Binding-site contacts:
Ligand atom C16 contacts residue LEU48 of chain 1.E at 3.9 Å (hydrophobic).
Ligand atom C23 contacts residue TRP90 of chain 1.F at 3.5 Å (hydrophobic).
Ligand atom C24 contacts residue HIS60 of chain 1.F at 3.5 Å.
Ligand atom CL01 contacts residue LEU23 of chain 1.F at 3.6 Å.
Ligand atom N19 contacts residue ILE44 of chain 1.E at 3.7 Å.
Ligand atom C04 contacts residue GLU26 of chain 1.F at 3.6 Å.
Ligand atom C20 contacts residue THR79 of chain 1.E at 3.3 Å.
Ligand atom O28 contacts residue LEU48 of chain 1.E at 3.8 Å.
Ligand atom C25 contacts residue HIS60 of chain 1.F at 3.4 Å.
Ligand atom C04 contacts residue SER52 of chain 1.E at 3.1 Å.
Ligand atom C30 contacts residue PHE49 of chain 1.E at 3.6 Å (hydrophobic).
Ligand atom CL01 contacts residue PHE49 of chain 1.E at 3.4 Å.
Ligand atom C11 contacts residue TYR62 of chain 1.F at 3.3 Å (hydrophobic).
Ligand atom N09 contacts residue ILE28 of chain 1.F at 3.8 Å.
Ligand atom C16 contacts residue TYR62 of chain 1.F at 3.4 Å (hydrophobic).
Ligand atom N13 contacts residue TYR62 of chain 1.F at 2.7 Å (h-bond).
Ligand atom C03 contacts residue GLU26 of chain 1.F at 3.5 Å.
Ligand atom C05 contacts residue LEU48 of chain 1.E at 3.7 Å (hydrophobic).
Ligand atom N19 contacts residue TYR62 of chain 1.F at 3.7 Å.
Ligand atom C21 contacts residue TYR82 of chain 1.E at 3.5 Å (hydrophobic).
Ligand atom C21 contacts residue LEU48 of chain 1.E at 3.9 Å (hydrophobic).
Ligand atom C23 contacts residue TYR62 of chain 1.F at 3.2 Å (hydrophobic).
Ligand atom C12 contacts residue TYR62 of chain 1.F at 3.2 Å (hydrophobic).
Ligand atom C02 contacts residue PHE49 of chain 1.E at 3.7 Å (hydrophobic).
Ligand atom O26 contacts residue GLU26 of chain 1.F at 3.4 Å (salt-bridge).
Ligand atom C22 contacts residue TYR82 of chain 1.E at 3.4 Å (hydrophobic).
Ligand atom C24 contacts residue TYR62 of chain 1.F at 3.2 Å (hydrophobic).
Ligand atom C03 contacts residue SER52 of chain 1.E at 3.8 Å.
Ligand atom C14 contacts residue TRP90 of chain 1.F at 3.5 Å (hydrophobic).
Ligand atom C29 contacts residue LEU48 of chain 1.E at 3.4 Å (hydrophobic).
Ligand atom C18 contacts residue VAL92 of chain 1.F at 3.5 Å (hydrophobic).
Ligand atom C14 contacts residue TYR62 of chain 1.F at 3.6 Å (hydrophobic).
Ligand atom C15 contacts residue TYR62 of chain 1.F at 3.8 Å (hydrophobic).
Ligand atom N19 contacts residue VAL92 of chain 1.F at 3.4 Å.
Ligand atom CL01 contacts residue ARG22 of chain 1.F at 3.5 Å.
Ligand atom C17 contacts residue LEU48 of chain 1.E at 3.9 Å (hydrophobic).
Ligand atom C30 contacts residue LEU48 of chain 1.E at 3.5 Å (hydrophobic).
Ligand atom C18 contacts residue ILE44 of chain 1.E at 3.7 Å (hydrophobic).
Ligand atom C30 contacts residue LEU23 of chain 1.F at 3.6 Å (hydrophobic).
Ligand atom C10 contacts residue TYR62 of chain 1.F at 3.3 Å (hydrophobic).

A small-molecule ligand and the protein it binds are described below.
Small molecule (SMILES): Cn1c2c(c(=O)n(Cc3ccc(Cl)cc3)c1=O)CN(Cc1cccc(C#N)c1)CC2

Sequence of chain 1.F:
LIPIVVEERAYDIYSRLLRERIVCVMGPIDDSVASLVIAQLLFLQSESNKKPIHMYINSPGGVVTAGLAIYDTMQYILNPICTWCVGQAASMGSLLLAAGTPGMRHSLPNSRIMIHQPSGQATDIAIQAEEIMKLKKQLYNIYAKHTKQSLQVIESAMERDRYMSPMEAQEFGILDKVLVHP

Sequence of chain 1.E:
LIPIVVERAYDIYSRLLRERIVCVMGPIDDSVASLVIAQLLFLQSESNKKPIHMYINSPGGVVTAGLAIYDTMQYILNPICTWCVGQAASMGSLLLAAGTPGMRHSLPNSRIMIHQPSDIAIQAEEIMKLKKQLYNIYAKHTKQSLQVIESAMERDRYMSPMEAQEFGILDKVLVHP